This small molecule binds to this protein.
Small molecule (SMILES): Nc1ccn([C@H]2C[C@H](O)[C@@H](COP(=O)(O)O)O2)c(=O)n1

Sequence of chain 1.X:
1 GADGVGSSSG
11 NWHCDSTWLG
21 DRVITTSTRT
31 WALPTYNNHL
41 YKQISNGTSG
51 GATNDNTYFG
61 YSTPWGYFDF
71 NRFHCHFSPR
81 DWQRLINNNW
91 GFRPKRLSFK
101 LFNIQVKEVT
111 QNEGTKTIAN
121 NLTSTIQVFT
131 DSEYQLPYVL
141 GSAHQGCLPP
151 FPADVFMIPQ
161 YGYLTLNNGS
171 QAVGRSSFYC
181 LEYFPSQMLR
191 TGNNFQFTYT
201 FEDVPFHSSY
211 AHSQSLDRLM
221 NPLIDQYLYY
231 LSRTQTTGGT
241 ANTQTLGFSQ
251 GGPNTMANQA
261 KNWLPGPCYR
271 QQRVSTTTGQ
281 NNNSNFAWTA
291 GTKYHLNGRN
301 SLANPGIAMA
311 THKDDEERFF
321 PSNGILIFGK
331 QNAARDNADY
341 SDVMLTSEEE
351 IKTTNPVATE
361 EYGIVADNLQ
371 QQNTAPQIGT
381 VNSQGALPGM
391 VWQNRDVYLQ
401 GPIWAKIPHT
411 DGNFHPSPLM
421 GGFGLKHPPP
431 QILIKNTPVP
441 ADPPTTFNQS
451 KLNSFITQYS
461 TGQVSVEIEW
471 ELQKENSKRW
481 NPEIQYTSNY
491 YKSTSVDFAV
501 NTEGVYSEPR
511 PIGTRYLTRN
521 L

Binding-site contacts:
Ligand atom C2' contacts residue DA1 of chain 1.DD at 3.1 Å.
Ligand atom O5' contacts residue DA1 of chain 1.DD at 4.3 Å.
Ligand atom C5' contacts residue DA1 of chain 1.DD at 4.4 Å.
Ligand atom O3' contacts residue PRO205 of chain 1.X at 4.2 Å.
Ligand atom C5' contacts residue PRO205 of chain 1.X at 4.5 Å (hydrophobic).
Ligand atom O3' contacts residue DA1 of chain 1.DD at 1.6 Å.
Ligand atom C3' contacts residue DA1 of chain 1.DD at 2.6 Å.
Ligand atom C4' contacts residue DA1 of chain 1.DD at 3.9 Å.